This protein binds this small molecule.
Small molecule (SMILES): CC(=O)N[C@@H]1[C@@H](O)[C@H](O)[C@@H](CO)O[C@H]1O

Sequence of chain 1.A:
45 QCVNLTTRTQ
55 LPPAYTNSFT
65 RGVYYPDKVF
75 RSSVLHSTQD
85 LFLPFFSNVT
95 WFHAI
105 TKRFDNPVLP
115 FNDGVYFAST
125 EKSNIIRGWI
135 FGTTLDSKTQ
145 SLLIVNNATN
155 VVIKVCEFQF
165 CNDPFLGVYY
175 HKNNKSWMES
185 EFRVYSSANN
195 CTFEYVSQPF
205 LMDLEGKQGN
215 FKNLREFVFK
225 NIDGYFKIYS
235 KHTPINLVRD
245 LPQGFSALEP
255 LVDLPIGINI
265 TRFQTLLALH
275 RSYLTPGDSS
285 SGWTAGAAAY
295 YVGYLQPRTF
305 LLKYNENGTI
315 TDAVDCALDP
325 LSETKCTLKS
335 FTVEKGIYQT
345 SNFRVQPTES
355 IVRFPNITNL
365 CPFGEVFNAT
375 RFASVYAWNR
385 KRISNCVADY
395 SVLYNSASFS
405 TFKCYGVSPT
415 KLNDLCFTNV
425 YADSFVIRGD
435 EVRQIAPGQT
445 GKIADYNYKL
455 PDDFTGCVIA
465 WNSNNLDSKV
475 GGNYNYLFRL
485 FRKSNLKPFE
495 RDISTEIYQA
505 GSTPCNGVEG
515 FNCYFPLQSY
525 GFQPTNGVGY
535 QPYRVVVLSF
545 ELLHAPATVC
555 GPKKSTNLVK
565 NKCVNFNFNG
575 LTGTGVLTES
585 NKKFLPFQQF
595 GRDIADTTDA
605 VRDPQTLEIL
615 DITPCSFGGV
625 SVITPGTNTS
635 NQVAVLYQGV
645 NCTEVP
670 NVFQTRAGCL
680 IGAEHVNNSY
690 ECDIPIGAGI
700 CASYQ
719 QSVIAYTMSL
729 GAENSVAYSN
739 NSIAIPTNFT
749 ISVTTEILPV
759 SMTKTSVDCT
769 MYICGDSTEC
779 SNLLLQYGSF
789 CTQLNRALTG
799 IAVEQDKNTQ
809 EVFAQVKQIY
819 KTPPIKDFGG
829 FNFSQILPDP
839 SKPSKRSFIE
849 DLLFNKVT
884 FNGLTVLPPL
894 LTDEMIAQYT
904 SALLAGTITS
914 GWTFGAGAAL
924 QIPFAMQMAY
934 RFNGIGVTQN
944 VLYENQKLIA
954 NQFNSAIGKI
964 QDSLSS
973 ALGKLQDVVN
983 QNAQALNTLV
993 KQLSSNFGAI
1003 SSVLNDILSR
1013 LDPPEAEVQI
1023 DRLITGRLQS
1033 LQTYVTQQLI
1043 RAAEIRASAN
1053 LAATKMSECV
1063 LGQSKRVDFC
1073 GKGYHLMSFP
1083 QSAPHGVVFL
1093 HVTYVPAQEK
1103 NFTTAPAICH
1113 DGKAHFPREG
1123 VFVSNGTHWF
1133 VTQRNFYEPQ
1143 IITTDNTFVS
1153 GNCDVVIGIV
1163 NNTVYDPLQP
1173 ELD

Binding-site contacts:
Ligand atom C5 contacts residue THR137 of chain 1.A at 4.0 Å.
Ligand atom C7 contacts residue ASN263 of chain 1.A at 3.3 Å.
Ligand atom O5 contacts residue THR137 of chain 1.A at 3.4 Å.
Ligand atom C8 contacts residue ASN263 of chain 1.A at 4.3 Å.
Ligand atom C2 contacts residue ASN263 of chain 1.A at 2.5 Å.
Ligand atom O7 contacts residue ASN263 of chain 1.A at 3.3 Å (h-bond).
Ligand atom C1 contacts residue THR137 of chain 1.A at 4.3 Å.
Ligand atom C6 contacts residue THR137 of chain 1.A at 3.7 Å.
Ligand atom C3 contacts residue ASN263 of chain 1.A at 3.8 Å.
Ligand atom O5 contacts residue ASN263 of chain 1.A at 2.4 Å (h-bond).
Ligand atom C5 contacts residue ASN263 of chain 1.A at 3.7 Å.
Ligand atom C4 contacts residue ASN263 of chain 1.A at 4.2 Å.
Ligand atom C1 contacts residue ASN263 of chain 1.A at 1.4 Å.
Ligand atom O6 contacts residue THR137 of chain 1.A at 3.5 Å.
Ligand atom N2 contacts residue ASN263 of chain 1.A at 2.9 Å (h-bond).